Binding-site contacts:
Ligand atom C1 contacts residue ASN26 of chain 1.C at 1.4 Å.
Ligand atom O7 contacts residue ASN26 of chain 1.C at 2.8 Å (h-bond).
Ligand atom C7 contacts residue ASN26 of chain 1.C at 3.1 Å.
Ligand atom C5 contacts residue ASN26 of chain 1.C at 3.7 Å.
Ligand atom C3 contacts residue ASN26 of chain 1.C at 3.8 Å.
Ligand atom C2 contacts residue ASN26 of chain 1.C at 2.5 Å.
Ligand atom N2 contacts residue ASN26 of chain 1.C at 2.9 Å (h-bond).
Ligand atom C8 contacts residue ASN26 of chain 1.C at 4.3 Å.
Ligand atom O5 contacts residue ASN26 of chain 1.C at 2.4 Å (h-bond).
Ligand atom C4 contacts residue ASN26 of chain 1.C at 4.2 Å.

Sequence of chain 1.C:
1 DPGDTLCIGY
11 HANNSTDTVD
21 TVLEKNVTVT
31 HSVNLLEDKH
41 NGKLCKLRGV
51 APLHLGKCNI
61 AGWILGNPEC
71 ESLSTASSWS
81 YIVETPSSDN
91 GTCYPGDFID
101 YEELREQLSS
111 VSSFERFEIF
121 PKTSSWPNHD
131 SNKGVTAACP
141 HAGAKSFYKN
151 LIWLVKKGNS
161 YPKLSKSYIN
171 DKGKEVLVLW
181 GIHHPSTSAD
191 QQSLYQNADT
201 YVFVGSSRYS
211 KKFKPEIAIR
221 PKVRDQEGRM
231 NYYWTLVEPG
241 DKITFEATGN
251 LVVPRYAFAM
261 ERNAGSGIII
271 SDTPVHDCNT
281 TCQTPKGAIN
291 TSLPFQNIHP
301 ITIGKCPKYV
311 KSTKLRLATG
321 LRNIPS

The small molecule below binds the protein below.
Small molecule (SMILES): CC(=O)N[C@@H]1[C@@H](O)[C@H](O)[C@@H](CO)O[C@H]1O